The protein below binds the small molecule below.
Small molecule (SMILES): C#CCCCn1c(Cc2cc(OC)c(OC)c(OC)c2Cl)nc2c(N)nc(F)nc21

Binding-site contacts:
Ligand atom C18 contacts residue TYR139 of chain 1.A at 3.6 Å (hydrophobic).
Ligand atom C6 contacts residue ASN51 of chain 1.A at 3.4 Å.
Ligand atom O1 contacts residue TYR139 of chain 1.A at 3.8 Å.
Ligand atom C4 contacts residue ALA55 of chain 1.A at 3.5 Å (hydrophobic).
Ligand atom C12 contacts residue PHE138 of chain 1.A at 3.4 Å (hydrophobic).
Ligand atom N5 contacts residue THR184 of chain 1.A at 3.5 Å.
Ligand atom C18 contacts residue ALA111 of chain 1.A at 3.8 Å (hydrophobic).
Ligand atom C11 contacts residue GLY135 of chain 1.A at 3.2 Å.
Ligand atom CL contacts residue PHE138 of chain 1.A at 3.5 Å.
Ligand atom C19 contacts residue TYR139 of chain 1.A at 3.3 Å (hydrophobic).
Ligand atom N2 contacts residue ALA55 of chain 1.A at 3.4 Å.
Ligand atom O2 contacts residue TYR139 of chain 1.A at 3.9 Å.
Ligand atom C7 contacts residue LEU107 of chain 1.A at 3.5 Å (hydrophobic).
Ligand atom C19 contacts residue TRP162 of chain 1.A at 3.4 Å (hydrophobic).
Ligand atom C20 contacts residue LEU103 of chain 1.A at 3.6 Å (hydrophobic).
Ligand atom N2 contacts residue THR184 of chain 1.A at 3.5 Å (h-bond).
Ligand atom F contacts residue ALA55 of chain 1.A at 3.3 Å.
Ligand atom O3 contacts residue PHE138 of chain 1.A at 3.9 Å.
Ligand atom C13 contacts residue PHE138 of chain 1.A at 3.5 Å (hydrophobic).
Ligand atom C7 contacts residue MET98 of chain 1.A at 3.8 Å (hydrophobic).
Ligand atom N3 contacts residue ASN51 of chain 1.A at 3.5 Å.
Ligand atom C8 contacts residue LEU107 of chain 1.A at 3.8 Å (hydrophobic).
Ligand atom C16 contacts residue PHE138 of chain 1.A at 3.9 Å (hydrophobic).
Ligand atom O1 contacts residue LEU107 of chain 1.A at 3.8 Å.
Ligand atom C20 contacts residue VAL150 of chain 1.A at 3.7 Å (hydrophobic).
Ligand atom C1 contacts residue MET98 of chain 1.A at 3.7 Å (hydrophobic).
Ligand atom C3 contacts residue ASP93 of chain 1.A at 3.9 Å.
Ligand atom C19 contacts residue PHE138 of chain 1.A at 3.6 Å (hydrophobic).
Ligand atom N4 contacts residue MET98 of chain 1.A at 3.7 Å.
Ligand atom N1 contacts residue MET98 of chain 1.A at 3.6 Å.
Ligand atom C5 contacts residue ASN51 of chain 1.A at 3.9 Å.
Ligand atom C14 contacts residue PHE138 of chain 1.A at 3.5 Å (hydrophobic).
Ligand atom F contacts residue GLY97 of chain 1.A at 3.3 Å.
Ligand atom F contacts residue ILE96 of chain 1.A at 3.5 Å.
Ligand atom N5 contacts residue ASP93 of chain 1.A at 2.7 Å (salt-bridge).
Ligand atom C15 contacts residue PHE138 of chain 1.A at 3.7 Å (hydrophobic).
Ligand atom CL contacts residue MET98 of chain 1.A at 3.6 Å.
Ligand atom C17 contacts residue PHE138 of chain 1.A at 3.7 Å (hydrophobic).
Ligand atom C6 contacts residue PHE138 of chain 1.A at 3.5 Å (hydrophobic).
Ligand atom C3 contacts residue THR184 of chain 1.A at 3.8 Å.

Sequence of chain 1.A:
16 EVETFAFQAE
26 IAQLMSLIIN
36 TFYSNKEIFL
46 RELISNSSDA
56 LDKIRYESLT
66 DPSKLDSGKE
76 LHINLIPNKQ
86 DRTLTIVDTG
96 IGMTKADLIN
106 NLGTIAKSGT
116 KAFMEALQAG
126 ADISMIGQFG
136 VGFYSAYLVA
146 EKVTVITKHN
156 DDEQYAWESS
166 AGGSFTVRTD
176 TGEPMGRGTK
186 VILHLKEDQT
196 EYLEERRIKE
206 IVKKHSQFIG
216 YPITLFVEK